The small molecule below binds the protein below.
Small molecule (SMILES): N[C@@H](Cc1ccccc1)C(=O)O

Binding-site contacts:
Ligand atom CZ contacts residue ILE233 of chain 1.A at 3.8 Å (hydrophobic).
Ligand atom CE2 contacts residue LEU230 of chain 1.A at 3.6 Å (hydrophobic).
Ligand atom CE2 contacts residue TYR245 of chain 1.B at 3.9 Å (hydrophobic).
Ligand atom CD1 contacts residue PHE247 of chain 1.B at 3.8 Å (hydrophobic).
Ligand atom N contacts residue LEU230 of chain 1.A at 2.7 Å (h-bond).
Ligand atom CE1 contacts residue LEU230 of chain 1.A at 3.5 Å (hydrophobic).
Ligand atom CZ contacts residue SER231 of chain 1.A at 3.7 Å.
Ligand atom O contacts residue LEU216 of chain 1.B at 3.0 Å (h-bond).
Ligand atom CE1 contacts residue ILE233 of chain 1.A at 3.7 Å (hydrophobic).
Ligand atom CD2 contacts residue TYR245 of chain 1.B at 3.8 Å (hydrophobic).
Ligand atom CG contacts residue PHE247 of chain 1.B at 3.5 Å (hydrophobic).
Ligand atom CE1 contacts residue PHE247 of chain 1.B at 3.9 Å (hydrophobic).
Ligand atom OXT contacts residue HIS212 of chain 1.B at 3.7 Å.
Ligand atom CA contacts residue LEU230 of chain 1.A at 3.8 Å (hydrophobic).
Ligand atom O contacts residue GLY214 of chain 1.B at 3.5 Å (h-bond).
Ligand atom CD1 contacts residue LEU230 of chain 1.A at 3.7 Å (hydrophobic).
Ligand atom O contacts residue HIS212 of chain 1.B at 3.5 Å (h-bond).
Ligand atom CD1 contacts residue LEU216 of chain 1.B at 3.7 Å (hydrophobic).
Ligand atom CA contacts residue ASN229 of chain 1.A at 3.6 Å.
Ligand atom N contacts residue ASP211 of chain 1.B at 2.6 Å (salt-bridge).
Ligand atom CG contacts residue LEU230 of chain 1.A at 3.6 Å (hydrophobic).
Ligand atom CD2 contacts residue PHE247 of chain 1.B at 3.5 Å (hydrophobic).
Ligand atom CD2 contacts residue LEU230 of chain 1.A at 3.4 Å (hydrophobic).
Ligand atom N contacts residue HIS212 of chain 1.B at 3.9 Å.
Ligand atom O contacts residue ALA215 of chain 1.B at 3.3 Å (h-bond).
Ligand atom N contacts residue ASN229 of chain 1.A at 2.8 Å (h-bond).
Ligand atom CE2 contacts residue PHE247 of chain 1.B at 3.9 Å (hydrophobic).
Ligand atom CZ contacts residue ARG232 of chain 1.A at 3.5 Å.
Ligand atom CZ contacts residue PHE247 of chain 1.B at 3.8 Å (hydrophobic).
Ligand atom CZ contacts residue SER235 of chain 1.B at 3.7 Å.
Ligand atom CA contacts residue ASP211 of chain 1.B at 3.1 Å.
Ligand atom CB contacts residue LEU208 of chain 1.B at 3.9 Å (hydrophobic).
Ligand atom C contacts residue HIS212 of chain 1.B at 3.2 Å.
Ligand atom CD2 contacts residue ASP211 of chain 1.B at 3.9 Å.
Ligand atom OXT contacts residue ASN229 of chain 1.A at 3.5 Å (h-bond).
Ligand atom CE1 contacts residue LEU216 of chain 1.B at 3.8 Å (hydrophobic).
Ligand atom CB contacts residue ASP211 of chain 1.B at 3.3 Å.
Ligand atom CE2 contacts residue SER231 of chain 1.A at 3.6 Å.
Ligand atom CA contacts residue HIS212 of chain 1.B at 3.2 Å.
Ligand atom OXT contacts residue LEU230 of chain 1.A at 2.8 Å (h-bond).

Sequence of chain 1.B:
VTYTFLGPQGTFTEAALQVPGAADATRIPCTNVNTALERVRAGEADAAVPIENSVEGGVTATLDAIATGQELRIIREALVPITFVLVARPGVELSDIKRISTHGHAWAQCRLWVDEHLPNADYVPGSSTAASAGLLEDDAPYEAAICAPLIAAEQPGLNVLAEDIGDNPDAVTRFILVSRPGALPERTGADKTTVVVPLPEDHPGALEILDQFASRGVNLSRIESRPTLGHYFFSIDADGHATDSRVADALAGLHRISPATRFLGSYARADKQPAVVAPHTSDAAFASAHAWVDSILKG

Sequence of chain 1.A:
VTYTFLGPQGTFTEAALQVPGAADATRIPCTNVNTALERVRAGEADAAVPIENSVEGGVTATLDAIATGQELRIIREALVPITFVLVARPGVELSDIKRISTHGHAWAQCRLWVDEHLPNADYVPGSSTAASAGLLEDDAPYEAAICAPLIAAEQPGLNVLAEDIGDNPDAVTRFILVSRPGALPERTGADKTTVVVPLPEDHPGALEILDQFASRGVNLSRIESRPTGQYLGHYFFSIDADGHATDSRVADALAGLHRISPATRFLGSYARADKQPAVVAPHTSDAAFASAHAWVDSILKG